Binding-site contacts:
Ligand atom CAJ contacts residue GLU129 of chain 1.A at 3.1 Å.
Ligand atom OBP contacts residue HIS87 of chain 1.A at 3.7 Å.
Ligand atom CAX contacts residue TRP147 of chain 1.A at 3.6 Å (hydrophobic).
Ligand atom CAJ contacts residue VAL124 of chain 1.A at 3.8 Å (hydrophobic).
Ligand atom CBM contacts residue TRP147 of chain 1.A at 3.6 Å (hydrophobic).
Ligand atom CAU contacts residue MET119 of chain 1.A at 3.6 Å (hydrophobic).
Ligand atom OAC contacts residue ASP126 of chain 1.A at 3.7 Å.
Ligand atom CAH contacts residue GLU129 of chain 1.A at 3.8 Å.
Ligand atom NAI contacts residue TYR201 of chain 1.A at 3.1 Å (h-bond).
Ligand atom CAR contacts residue TYR201 of chain 1.A at 3.6 Å (hydrophobic).
Ligand atom CAO contacts residue GLY148 of chain 1.A at 3.5 Å.
Ligand atom CAN contacts residue GLY148 of chain 1.A at 3.5 Å.
Ligand atom CBR contacts residue TRP147 of chain 1.A at 3.3 Å (hydrophobic).
Ligand atom CL2 contacts residue LEU45 of chain 1.A at 3.2 Å.
Ligand atom NAP contacts residue GLY148 of chain 1.A at 3.7 Å.
Ligand atom CAW contacts residue TRP184 of chain 1.A at 3.7 Å (hydrophobic).
Ligand atom CAT contacts residue GLU129 of chain 1.A at 3.7 Å.
Ligand atom CAH contacts residue GLY158 of chain 1.A at 3.5 Å.
Ligand atom CAG contacts residue GLY158 of chain 1.A at 3.6 Å.
Ligand atom CL1 contacts residue GLU129 of chain 1.A at 3.8 Å.
Ligand atom NAI contacts residue GLU129 of chain 1.A at 2.7 Å (salt-bridge).
Ligand atom CBG contacts residue GLY148 of chain 1.A at 3.4 Å.
Ligand atom CAW contacts residue MET119 of chain 1.A at 3.6 Å (hydrophobic).
Ligand atom CL1 contacts residue LEU133 of chain 1.A at 3.6 Å.
Ligand atom CAG contacts residue TYR201 of chain 1.A at 3.8 Å (hydrophobic).
Ligand atom CL1 contacts residue TRP184 of chain 1.A at 3.7 Å.
Ligand atom CAM contacts residue GLU129 of chain 1.A at 3.4 Å.
Ligand atom CAK contacts residue VAL124 of chain 1.A at 3.4 Å (hydrophobic).
Ligand atom CAL contacts residue TYR201 of chain 1.A at 3.4 Å (hydrophobic).
Ligand atom CAR contacts residue GLU129 of chain 1.A at 3.1 Å.
Ligand atom CBQ contacts residue TRP147 of chain 1.A at 3.7 Å (hydrophobic).
Ligand atom CAH contacts residue TYR201 of chain 1.A at 3.2 Å (hydrophobic).
Ligand atom NBF contacts residue TRP147 of chain 1.A at 3.7 Å.
Ligand atom OAC contacts residue ALA160 of chain 1.A at 3.7 Å.
Ligand atom CAL contacts residue GLU129 of chain 1.A at 3.5 Å.
Ligand atom CAK contacts residue GLU129 of chain 1.A at 3.4 Å.
Ligand atom CAZ contacts residue TRP147 of chain 1.A at 3.4 Å (hydrophobic).
Ligand atom CAB contacts residue ALA160 of chain 1.A at 3.5 Å (hydrophobic).
Ligand atom CAZ contacts residue LEU120 of chain 1.A at 3.7 Å (hydrophobic).
Ligand atom CAH contacts residue ASP157 of chain 1.A at 3.4 Å.

A small-molecule ligand and the protein it binds are described below.
Small molecule (SMILES): CC(=O)NCC1CC[NH+](Cc2cc(Oc3ccc(N4CC[NH+](CCC(=O)[O-])CC4)nc3)nc(-c3cc(Cl)cc(Cl)c3)c2)CC1

Sequence of chain 1.A:
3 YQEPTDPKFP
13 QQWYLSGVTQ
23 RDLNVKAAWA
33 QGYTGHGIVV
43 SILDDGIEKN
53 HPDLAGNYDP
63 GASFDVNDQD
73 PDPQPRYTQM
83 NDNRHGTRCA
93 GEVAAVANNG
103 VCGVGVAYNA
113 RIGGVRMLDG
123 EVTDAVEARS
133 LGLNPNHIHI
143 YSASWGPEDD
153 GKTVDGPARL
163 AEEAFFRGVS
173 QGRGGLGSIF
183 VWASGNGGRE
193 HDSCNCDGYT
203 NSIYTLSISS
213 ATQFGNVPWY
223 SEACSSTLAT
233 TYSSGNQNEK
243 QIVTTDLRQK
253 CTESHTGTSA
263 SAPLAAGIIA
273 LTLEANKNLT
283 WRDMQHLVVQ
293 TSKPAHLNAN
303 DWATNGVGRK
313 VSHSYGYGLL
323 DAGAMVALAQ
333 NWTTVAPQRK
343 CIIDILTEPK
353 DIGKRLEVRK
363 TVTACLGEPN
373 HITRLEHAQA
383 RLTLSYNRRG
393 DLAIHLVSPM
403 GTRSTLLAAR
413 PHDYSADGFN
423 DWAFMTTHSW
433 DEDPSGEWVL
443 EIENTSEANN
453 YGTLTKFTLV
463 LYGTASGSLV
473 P